Sequence of chain 1.D:
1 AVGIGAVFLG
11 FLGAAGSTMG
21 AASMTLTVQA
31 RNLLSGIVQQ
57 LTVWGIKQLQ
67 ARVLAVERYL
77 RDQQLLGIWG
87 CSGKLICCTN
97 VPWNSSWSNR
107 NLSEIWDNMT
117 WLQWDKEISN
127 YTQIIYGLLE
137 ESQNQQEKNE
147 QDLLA

Binding-site contacts:
Ligand atom O6 contacts residue ARG72 of chain 1.K at 2.8 Å (salt-bridge).
Ligand atom O7 contacts residue ASN126 of chain 1.D at 3.8 Å.
Ligand atom C6 contacts residue ARG72 of chain 1.K at 4.1 Å.
Ligand atom C7 contacts residue ASN126 of chain 1.D at 3.6 Å.
Ligand atom C5 contacts residue ASN126 of chain 1.D at 3.7 Å.
Ligand atom C3 contacts residue ASN126 of chain 1.D at 3.8 Å.
Ligand atom C4 contacts residue ASN126 of chain 1.D at 4.2 Å.
Ligand atom C1 contacts residue ASN126 of chain 1.D at 1.4 Å.
Ligand atom O6 contacts residue THR71 of chain 1.K at 3.9 Å.
Ligand atom C2 contacts residue ASN126 of chain 1.D at 2.5 Å.
Ligand atom N2 contacts residue ASN126 of chain 1.D at 2.9 Å (h-bond).
Ligand atom O5 contacts residue ASN126 of chain 1.D at 2.4 Å (h-bond).

The small molecule below binds the protein below.
Small molecule (SMILES): CC(=O)N[C@@H]1[C@@H](O)[C@H](O)[C@@H](CO)O[C@H]1O

Sequence of chain 1.K:
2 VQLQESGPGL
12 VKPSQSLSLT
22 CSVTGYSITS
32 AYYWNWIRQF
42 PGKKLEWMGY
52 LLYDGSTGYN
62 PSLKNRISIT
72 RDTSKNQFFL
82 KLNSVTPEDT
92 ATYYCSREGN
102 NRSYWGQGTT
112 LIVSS